Binding-site contacts:
Ligand atom C5 contacts residue TYR115 of chain 1.A at 3.7 Å (hydrophobic).
Ligand atom C1 contacts residue LEU182 of chain 1.A at 3.4 Å (hydrophobic).
Ligand atom O18 contacts residue ASP193 of chain 1.A at 3.1 Å (salt-bridge).
Ligand atom C14 contacts residue VAL44 of chain 1.A at 3.8 Å (hydrophobic).
Ligand atom C16 contacts residue GLU83 of chain 1.A at 3.5 Å.
Ligand atom N6 contacts residue ALA116 of chain 1.A at 3.1 Å (h-bond).
Ligand atom F23 contacts residue LEU36 of chain 1.A at 3.8 Å.
Ligand atom C2 contacts residue LEU182 of chain 1.A at 3.8 Å (hydrophobic).
Ligand atom C5 contacts residue LEU36 of chain 1.A at 3.8 Å (hydrophobic).
Ligand atom C9 contacts residue GLU114 of chain 1.A at 3.4 Å.
Ligand atom C7 contacts residue LEU182 of chain 1.A at 3.6 Å (hydrophobic).
Ligand atom N8 contacts residue ALA116 of chain 1.A at 3.9 Å.
Ligand atom N6 contacts residue TYR115 of chain 1.A at 3.4 Å.
Ligand atom F23 contacts residue GLY39 of chain 1.A at 3.9 Å.
Ligand atom C21 contacts residue VAL44 of chain 1.A at 3.7 Å (hydrophobic).
Ligand atom C15 contacts residue LYS66 of chain 1.A at 3.6 Å.
Ligand atom C4 contacts residue LEU36 of chain 1.A at 3.9 Å (hydrophobic).
Ligand atom C22 contacts residue VAL44 of chain 1.A at 3.8 Å (hydrophobic).
Ligand atom F23 contacts residue GLY37 of chain 1.A at 3.5 Å.
Ligand atom C19 contacts residue ASP193 of chain 1.A at 3.7 Å.
Ligand atom C22 contacts residue LEU36 of chain 1.A at 3.5 Å (hydrophobic).
Ligand atom C20 contacts residue ASP193 of chain 1.A at 3.8 Å.
Ligand atom C9 contacts residue LEU182 of chain 1.A at 3.9 Å (hydrophobic).
Ligand atom F23 contacts residue VAL44 of chain 1.A at 3.1 Å.
Ligand atom C19 contacts residue ILE97 of chain 1.A at 3.3 Å (hydrophobic).
Ligand atom N8 contacts residue GLU114 of chain 1.A at 2.7 Å (salt-bridge).
Ligand atom C5 contacts residue ALA116 of chain 1.A at 3.3 Å (hydrophobic).
Ligand atom C9 contacts residue VAL113 of chain 1.A at 3.8 Å (hydrophobic).
Ligand atom F23 contacts residue GLU38 of chain 1.A at 3.3 Å.
Ligand atom C7 contacts residue GLU114 of chain 1.A at 3.9 Å.
Ligand atom C21 contacts residue LEU36 of chain 1.A at 3.7 Å (hydrophobic).
Ligand atom C17 contacts residue ASP193 of chain 1.A at 3.7 Å.
Ligand atom C19 contacts residue PHE194 of chain 1.A at 4.0 Å (hydrophobic).
Ligand atom C7 contacts residue ALA116 of chain 1.A at 3.8 Å (hydrophobic).
Ligand atom C24 contacts residue LEU36 of chain 1.A at 3.9 Å (hydrophobic).
Ligand atom C9 contacts residue ALA64 of chain 1.A at 3.6 Å (hydrophobic).
Ligand atom C7 contacts residue ALA64 of chain 1.A at 3.8 Å (hydrophobic).
Ligand atom C10 contacts residue LEU182 of chain 1.A at 3.6 Å (hydrophobic).
Ligand atom N8 contacts residue ALA64 of chain 1.A at 3.3 Å.
Ligand atom N8 contacts residue LEU182 of chain 1.A at 3.9 Å.

A protein and the small-molecule ligand that binds it are described below.
Small molecule (SMILES): COc1cccc(/C(O)=C2\C=Nc3nccc(-c4cc(F)cc(F)c4)c32)c1

Sequence of chain 1.A:
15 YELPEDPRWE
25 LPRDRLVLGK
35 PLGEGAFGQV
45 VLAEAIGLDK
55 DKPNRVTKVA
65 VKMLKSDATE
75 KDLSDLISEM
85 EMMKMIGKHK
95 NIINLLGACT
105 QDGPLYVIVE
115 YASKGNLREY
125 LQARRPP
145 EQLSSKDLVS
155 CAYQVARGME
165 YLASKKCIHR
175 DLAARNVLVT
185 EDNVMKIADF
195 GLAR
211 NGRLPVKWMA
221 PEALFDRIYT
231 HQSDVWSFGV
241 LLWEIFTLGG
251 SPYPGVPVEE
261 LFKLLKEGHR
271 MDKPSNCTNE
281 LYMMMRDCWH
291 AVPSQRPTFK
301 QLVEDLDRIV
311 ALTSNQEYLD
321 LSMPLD